Sequence of chain 1.A:
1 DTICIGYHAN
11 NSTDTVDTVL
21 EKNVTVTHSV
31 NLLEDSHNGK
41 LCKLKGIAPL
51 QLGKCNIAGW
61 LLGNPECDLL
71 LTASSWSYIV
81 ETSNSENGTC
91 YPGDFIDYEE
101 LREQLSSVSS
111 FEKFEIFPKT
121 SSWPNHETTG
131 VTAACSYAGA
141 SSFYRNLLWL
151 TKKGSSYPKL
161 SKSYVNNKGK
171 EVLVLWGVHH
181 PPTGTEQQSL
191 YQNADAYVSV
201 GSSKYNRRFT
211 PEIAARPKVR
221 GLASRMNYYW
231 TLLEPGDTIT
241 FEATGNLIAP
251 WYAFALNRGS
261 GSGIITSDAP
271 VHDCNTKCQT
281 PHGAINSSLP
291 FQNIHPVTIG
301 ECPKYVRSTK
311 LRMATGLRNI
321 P

The small molecule below binds the protein below.
Small molecule (SMILES): CC(=O)N[C@H]1[C@H]([C@H](O)[C@H](O)CO)O[C@@](OC[C@H]2OC[C@H](O)[C@@H](O)[C@H]2O)(C(=O)O)C[C@@H]1O

Binding-site contacts:
Ligand atom C10 contacts residue LEU190 of chain 1.A at 4.2 Å (hydrophobic).
Ligand atom O1B contacts residue ALA133 of chain 1.A at 3.8 Å.
Ligand atom O8 contacts residue TYR91 of chain 1.A at 2.7 Å (h-bond).
Ligand atom C9 contacts residue SER224 of chain 1.A at 4.3 Å.
Ligand atom C7 contacts residue TRP149 of chain 1.A at 3.7 Å (hydrophobic).
Ligand atom C4 contacts residue VAL131 of chain 1.A at 3.3 Å (hydrophobic).
Ligand atom O8 contacts residue SER224 of chain 1.A at 3.7 Å.
Ligand atom O4 contacts residue GLY221 of chain 1.A at 3.6 Å (h-bond).
Ligand atom O9 contacts residue TYR91 of chain 1.A at 2.9 Å (h-bond).
Ligand atom C10 contacts residue VAL131 of chain 1.A at 3.9 Å (hydrophobic).
Ligand atom O8 contacts residue TRP149 of chain 1.A at 3.8 Å.
Ligand atom O4 contacts residue VAL131 of chain 1.A at 3.7 Å.
Ligand atom O8 contacts residue LEU222 of chain 1.A at 3.8 Å.
Ligand atom O1A contacts residue ALA133 of chain 1.A at 2.9 Å (h-bond).
Ligand atom C1 contacts residue THR132 of chain 1.A at 3.7 Å.
Ligand atom C9 contacts residue HIS179 of chain 1.A at 4.1 Å.
Ligand atom C11 contacts residue GLY130 of chain 1.A at 3.5 Å.
Ligand atom O9 contacts residue HIS179 of chain 1.A at 3.0 Å (h-bond).
Ligand atom O1B contacts residue THR132 of chain 1.A at 2.9 Å (h-bond).
Ligand atom C8 contacts residue TRP149 of chain 1.A at 4.2 Å (hydrophobic).
Ligand atom C10 contacts residue TRP149 of chain 1.A at 3.9 Å (hydrophobic).
Ligand atom O3 contacts residue LYS218 of chain 1.A at 3.5 Å (salt-bridge).
Ligand atom C11 contacts residue VAL131 of chain 1.A at 4.0 Å (hydrophobic).
Ligand atom N5 contacts residue VAL131 of chain 1.A at 2.8 Å (h-bond).
Ligand atom O1A contacts residue THR132 of chain 1.A at 3.5 Å.
Ligand atom C9 contacts residue TYR91 of chain 1.A at 3.9 Å (hydrophobic).
Ligand atom C6 contacts residue VAL131 of chain 1.A at 4.0 Å (hydrophobic).
Ligand atom C6 contacts residue TRP149 of chain 1.A at 4.3 Å (hydrophobic).
Ligand atom C1 contacts residue ALA133 of chain 1.A at 3.7 Å (hydrophobic).
Ligand atom C8 contacts residue TYR91 of chain 1.A at 3.8 Å (hydrophobic).
Ligand atom O9 contacts residue SER224 of chain 1.A at 3.1 Å (h-bond).
Ligand atom C9 contacts residue GLU186 of chain 1.A at 3.0 Å.
Ligand atom C11 contacts residue TRP149 of chain 1.A at 3.7 Å (hydrophobic).
Ligand atom O9 contacts residue GLU186 of chain 1.A at 2.7 Å (salt-bridge).
Ligand atom O7 contacts residue LEU190 of chain 1.A at 4.2 Å.
Ligand atom C11 contacts residue THR151 of chain 1.A at 4.2 Å.
Ligand atom O1B contacts residue LEU222 of chain 1.A at 3.6 Å.
Ligand atom N5 contacts residue TRP149 of chain 1.A at 3.9 Å.
Ligand atom C5 contacts residue VAL131 of chain 1.A at 3.6 Å (hydrophobic).
Ligand atom O10 contacts residue LEU190 of chain 1.A at 3.4 Å.